Sequence of chain 1.D:
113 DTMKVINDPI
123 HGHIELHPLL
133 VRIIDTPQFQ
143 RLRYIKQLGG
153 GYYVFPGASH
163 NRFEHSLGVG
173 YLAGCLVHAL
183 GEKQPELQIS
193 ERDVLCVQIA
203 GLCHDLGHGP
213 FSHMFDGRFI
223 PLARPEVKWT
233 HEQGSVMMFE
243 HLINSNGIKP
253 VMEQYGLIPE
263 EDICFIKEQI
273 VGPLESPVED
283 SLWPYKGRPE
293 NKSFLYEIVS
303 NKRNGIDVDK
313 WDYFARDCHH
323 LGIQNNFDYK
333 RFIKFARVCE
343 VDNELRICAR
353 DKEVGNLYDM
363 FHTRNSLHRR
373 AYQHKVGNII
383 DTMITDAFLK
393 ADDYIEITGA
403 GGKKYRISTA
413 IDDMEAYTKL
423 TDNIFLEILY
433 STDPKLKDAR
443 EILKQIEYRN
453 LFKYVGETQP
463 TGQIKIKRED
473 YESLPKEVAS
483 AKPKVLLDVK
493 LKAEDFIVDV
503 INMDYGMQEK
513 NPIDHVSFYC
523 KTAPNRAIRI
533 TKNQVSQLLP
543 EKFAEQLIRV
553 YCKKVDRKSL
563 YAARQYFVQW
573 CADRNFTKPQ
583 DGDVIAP

Sequence of chain 1.A:
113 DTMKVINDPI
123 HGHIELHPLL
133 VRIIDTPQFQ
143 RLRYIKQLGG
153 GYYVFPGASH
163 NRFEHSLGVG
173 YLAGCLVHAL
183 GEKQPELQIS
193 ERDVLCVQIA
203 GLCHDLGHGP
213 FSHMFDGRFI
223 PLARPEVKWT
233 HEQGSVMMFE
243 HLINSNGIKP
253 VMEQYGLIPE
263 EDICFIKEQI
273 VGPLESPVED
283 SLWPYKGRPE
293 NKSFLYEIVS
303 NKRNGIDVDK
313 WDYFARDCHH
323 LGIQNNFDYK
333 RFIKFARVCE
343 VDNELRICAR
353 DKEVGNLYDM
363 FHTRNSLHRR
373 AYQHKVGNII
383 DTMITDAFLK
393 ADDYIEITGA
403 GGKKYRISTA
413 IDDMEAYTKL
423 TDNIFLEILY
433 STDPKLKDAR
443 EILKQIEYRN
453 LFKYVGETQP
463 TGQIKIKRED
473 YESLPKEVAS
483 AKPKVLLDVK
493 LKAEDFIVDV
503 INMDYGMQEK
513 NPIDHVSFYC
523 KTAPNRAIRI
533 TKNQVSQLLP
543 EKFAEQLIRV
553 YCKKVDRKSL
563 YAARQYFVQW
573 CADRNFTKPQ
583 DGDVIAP

Binding-site contacts:
Ligand atom O1G contacts residue MG1 of chain 1.FA at 2.2 Å.
Ligand atom PG contacts residue LYS523 of chain 1.A at 3.6 Å.
Ligand atom O3G contacts residue LYS354 of chain 1.A at 3.2 Å (salt-bridge).
Ligand atom PB contacts residue MG1 of chain 1.FA at 3.4 Å.
Ligand atom C3' contacts residue VAL156 of chain 1.C at 3.6 Å (hydrophobic).
Ligand atom N9 contacts residue PHE157 of chain 1.C at 3.7 Å.
Ligand atom O3' contacts residue VAL156 of chain 1.C at 2.9 Å (h-bond).
Ligand atom PA contacts residue LYS354 of chain 1.A at 3.7 Å.
Ligand atom N6 contacts residue ASN358 of chain 1.A at 3.6 Å (h-bond).
Ligand atom PB contacts residue GTP1 of chain 1.Y at 3.6 Å.
Ligand atom O1B contacts residue HIS376 of chain 1.C at 3.6 Å.
Ligand atom O1G contacts residue LYS523 of chain 1.A at 3.1 Å (salt-bridge).
Ligand atom C5' contacts residue VAL117 of chain 1.D at 3.5 Å (hydrophobic).
Ligand atom O1G contacts residue GTP1 of chain 1.Y at 2.8 Å (h-bond).
Ligand atom C2' contacts residue PHE157 of chain 1.C at 3.5 Å (hydrophobic).
Ligand atom N7 contacts residue ARG333 of chain 1.A at 3.5 Å (salt-bridge).
Ligand atom O2G contacts residue LYS523 of chain 1.A at 3.2 Å (salt-bridge).
Ligand atom N3 contacts residue ASN119 of chain 1.D at 3.3 Å (h-bond).
Ligand atom O2A contacts residue LYS354 of chain 1.A at 2.6 Å (salt-bridge).
Ligand atom O3' contacts residue ASN119 of chain 1.D at 3.2 Å (h-bond).
Ligand atom C5 contacts residue ARG333 of chain 1.A at 3.6 Å.
Ligand atom O3B contacts residue LYS354 of chain 1.A at 3.3 Å (salt-bridge).
Ligand atom C1' contacts residue PHE157 of chain 1.C at 3.5 Å (hydrophobic).
Ligand atom C5' contacts residue GTP1 of chain 1.Y at 3.3 Å.
Ligand atom O3G contacts residue ARG352 of chain 1.A at 2.4 Å (salt-bridge).
Ligand atom O2G contacts residue ARG352 of chain 1.A at 2.4 Å (salt-bridge).
Ligand atom N3A contacts residue GTP1 of chain 1.Y at 3.3 Å (h-bond).
Ligand atom C4' contacts residue GTP1 of chain 1.Y at 3.5 Å.
Ligand atom C3' contacts residue GTP1 of chain 1.Y at 3.6 Å.
Ligand atom C6 contacts residue ARG333 of chain 1.A at 3.7 Å.
Ligand atom PG contacts residue MG1 of chain 1.FA at 3.5 Å.
Ligand atom O4' contacts residue ASN119 of chain 1.D at 3.5 Å.
Ligand atom O2B contacts residue GTP1 of chain 1.Y at 2.5 Å (h-bond).
Ligand atom PG contacts residue ARG352 of chain 1.A at 3.4 Å.
Ligand atom C4 contacts residue ARG333 of chain 1.A at 3.6 Å.
Ligand atom O2A contacts residue ARG333 of chain 1.A at 3.1 Å (salt-bridge).
Ligand atom O2B contacts residue MG1 of chain 1.FA at 2.0 Å.
Ligand atom O1A contacts residue HIS376 of chain 1.C at 3.0 Å (h-bond).
Ligand atom O4' contacts residue ARG333 of chain 1.A at 3.5 Å (salt-bridge).
Ligand atom N6 contacts residue ARG372 of chain 1.C at 3.6 Å.

A small-molecule ligand and the protein it binds are described below.
Small molecule (SMILES): Nc1ncnc2c1ncn2[C@H]1C[C@H](O)[C@@H](CO[P](=O)(O)N[P](=O)(O)OP(=O)(O)O)O1

Sequence of chain 1.C:
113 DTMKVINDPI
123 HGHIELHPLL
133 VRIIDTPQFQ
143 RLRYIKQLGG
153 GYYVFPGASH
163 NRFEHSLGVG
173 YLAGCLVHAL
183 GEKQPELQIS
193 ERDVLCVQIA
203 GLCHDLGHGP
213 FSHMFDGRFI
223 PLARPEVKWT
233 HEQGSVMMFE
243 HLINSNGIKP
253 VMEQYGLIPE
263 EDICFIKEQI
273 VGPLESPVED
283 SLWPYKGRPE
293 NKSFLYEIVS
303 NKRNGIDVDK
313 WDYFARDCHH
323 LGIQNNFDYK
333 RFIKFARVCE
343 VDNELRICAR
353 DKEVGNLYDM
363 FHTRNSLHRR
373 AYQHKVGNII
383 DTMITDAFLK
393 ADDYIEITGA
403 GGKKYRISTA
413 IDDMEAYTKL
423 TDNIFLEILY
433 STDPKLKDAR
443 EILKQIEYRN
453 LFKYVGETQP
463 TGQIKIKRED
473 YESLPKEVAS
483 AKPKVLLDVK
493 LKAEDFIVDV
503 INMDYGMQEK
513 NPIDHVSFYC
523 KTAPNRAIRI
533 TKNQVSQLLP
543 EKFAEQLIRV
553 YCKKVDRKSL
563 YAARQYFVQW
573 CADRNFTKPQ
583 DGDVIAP